Sequence of chain 27.A:
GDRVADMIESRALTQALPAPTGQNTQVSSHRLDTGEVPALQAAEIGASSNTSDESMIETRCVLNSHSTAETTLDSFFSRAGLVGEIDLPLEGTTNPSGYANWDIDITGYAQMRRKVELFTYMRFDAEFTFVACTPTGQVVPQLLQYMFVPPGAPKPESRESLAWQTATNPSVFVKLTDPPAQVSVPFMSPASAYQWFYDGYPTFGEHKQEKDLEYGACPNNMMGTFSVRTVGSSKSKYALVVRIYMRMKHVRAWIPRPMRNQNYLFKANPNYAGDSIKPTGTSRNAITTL

Binding-site contacts:
Ligand atom CAR contacts residue ASN228 of chain 27.A at 3.7 Å.
Ligand atom OAV contacts residue VAL190 of chain 27.A at 3.9 Å.
Ligand atom CAR contacts residue TYR201 of chain 27.A at 3.2 Å (hydrophobic).
Ligand atom OAW contacts residue ILE111 of chain 27.A at 3.2 Å.
Ligand atom CAK contacts residue PHE155 of chain 27.A at 2.9 Å (hydrophobic).
Ligand atom CAF contacts residue GLN202 of chain 27.A at 3.5 Å.
Ligand atom CAS contacts residue TYR201 of chain 27.A at 3.7 Å (hydrophobic).
Ligand atom CAG contacts residue GLN202 of chain 27.A at 3.5 Å.
Ligand atom OAD contacts residue ASP112 of chain 27.A at 3.4 Å.
Ligand atom CBB contacts residue ASN228 of chain 27.A at 3.7 Å.
Ligand atom NAC contacts residue THR114 of chain 27.A at 3.1 Å (h-bond).
Ligand atom OAW contacts residue MET195 of chain 27.A at 3.5 Å.
Ligand atom CAA contacts residue PRO177 of chain 27.A at 3.5 Å (hydrophobic).
Ligand atom CBA contacts residue ILE111 of chain 27.A at 3.7 Å (hydrophobic).
Ligand atom CAJ contacts residue VAL192 of chain 27.A at 3.7 Å (hydrophobic).
Ligand atom CAJ contacts residue PHE135 of chain 27.A at 3.1 Å (hydrophobic).
Ligand atom CAQ contacts residue ILE113 of chain 27.A at 3.9 Å (hydrophobic).
Ligand atom CAS contacts residue ASN228 of chain 27.A at 3.8 Å.
Ligand atom NBE contacts residue TRP203 of chain 27.A at 3.8 Å.
Ligand atom CAA contacts residue SER178 of chain 27.A at 3.5 Å.
Ligand atom NAT contacts residue PHE155 of chain 27.A at 3.6 Å.
Ligand atom CAA contacts residue TYR153 of chain 27.A at 3.9 Å (hydrophobic).
Ligand atom CAN contacts residue PHE135 of chain 27.A at 3.4 Å (hydrophobic).
Ligand atom CAE contacts residue PHE137 of chain 27.A at 3.9 Å (hydrophobic).
Ligand atom CAM contacts residue PHE155 of chain 27.A at 3.8 Å (hydrophobic).
Ligand atom OAD contacts residue ILE113 of chain 27.A at 3.1 Å (h-bond).
Ligand atom CAB contacts residue PHE131 of chain 27.A at 3.8 Å (hydrophobic).
Ligand atom CAH contacts residue PHE135 of chain 27.A at 3.4 Å (hydrophobic).
Ligand atom CAF contacts residue ASN228 of chain 27.A at 3.8 Å.
Ligand atom NAC contacts residue ALA275 of chain 27.A at 3.5 Å.
Ligand atom CAZ contacts residue VAL192 of chain 27.A at 3.6 Å (hydrophobic).
Ligand atom CAM contacts residue PRO177 of chain 27.A at 3.6 Å (hydrophobic).
Ligand atom CAL contacts residue THR114 of chain 27.A at 3.8 Å.
Ligand atom CAH contacts residue VAL192 of chain 27.A at 3.5 Å (hydrophobic).
Ligand atom CAF contacts residue TRP203 of chain 27.A at 3.7 Å (hydrophobic).
Ligand atom CAG contacts residue ASN228 of chain 27.A at 3.3 Å.
Ligand atom CAY contacts residue THR114 of chain 27.A at 3.8 Å.
Ligand atom CAA contacts residue VAL179 of chain 27.A at 3.1 Å (hydrophobic).
Ligand atom CAI contacts residue PHE155 of chain 27.A at 3.1 Å (hydrophobic).
Ligand atom CAB contacts residue PHE135 of chain 27.A at 3.8 Å (hydrophobic).

The protein below binds the small molecule below.
Small molecule (SMILES): CCO/N=C/c1ccc(OCC[C@@H](C)CCN2CCN(c3ccnc(N)c3)C2=O)cc1

Sequence of chain 27.C:
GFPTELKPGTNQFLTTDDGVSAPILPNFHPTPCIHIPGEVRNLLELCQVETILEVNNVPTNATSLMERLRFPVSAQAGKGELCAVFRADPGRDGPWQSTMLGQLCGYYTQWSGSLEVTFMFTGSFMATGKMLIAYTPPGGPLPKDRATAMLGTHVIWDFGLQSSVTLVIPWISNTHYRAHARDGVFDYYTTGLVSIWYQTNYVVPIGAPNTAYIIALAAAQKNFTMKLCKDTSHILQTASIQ

Sequence of chain 28.C:
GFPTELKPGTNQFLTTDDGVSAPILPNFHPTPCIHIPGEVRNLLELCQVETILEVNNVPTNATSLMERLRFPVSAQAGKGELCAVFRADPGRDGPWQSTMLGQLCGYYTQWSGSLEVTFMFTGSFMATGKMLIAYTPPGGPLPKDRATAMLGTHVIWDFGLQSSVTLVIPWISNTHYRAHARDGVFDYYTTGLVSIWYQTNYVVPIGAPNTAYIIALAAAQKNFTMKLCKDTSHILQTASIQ